The protein below binds the small molecule below.
Small molecule (SMILES): CC(=O)N[C@@H]1[C@@H](O)[C@H](O)[C@@H](CO)O[C@H]1O

Binding-site contacts:
Ligand atom C8 contacts residue GLY57 of chain 1.E at 4.3 Å.
Ligand atom C4 contacts residue ASN58 of chain 1.E at 4.2 Å.
Ligand atom C8 contacts residue LEU56 of chain 1.E at 3.6 Å (hydrophobic).
Ligand atom N2 contacts residue ASN58 of chain 1.E at 3.0 Å (h-bond).
Ligand atom C5 contacts residue ASN58 of chain 1.E at 3.7 Å.
Ligand atom C8 contacts residue SER10 of chain 1.F at 4.2 Å.
Ligand atom C3 contacts residue ASN58 of chain 1.E at 3.8 Å.
Ligand atom C1 contacts residue ASN58 of chain 1.E at 1.4 Å.
Ligand atom O5 contacts residue ASN58 of chain 1.E at 2.3 Å (h-bond).
Ligand atom C7 contacts residue SER10 of chain 1.F at 3.8 Å.
Ligand atom O7 contacts residue GLY9 of chain 1.F at 3.7 Å.
Ligand atom O7 contacts residue ASN58 of chain 1.E at 3.8 Å.
Ligand atom C7 contacts residue ASN58 of chain 1.E at 3.5 Å.
Ligand atom C7 contacts residue GLY9 of chain 1.F at 4.5 Å.
Ligand atom C2 contacts residue ASN58 of chain 1.E at 2.5 Å.
Ligand atom O7 contacts residue SER10 of chain 1.F at 2.8 Å (h-bond).

Sequence of chain 1.E:
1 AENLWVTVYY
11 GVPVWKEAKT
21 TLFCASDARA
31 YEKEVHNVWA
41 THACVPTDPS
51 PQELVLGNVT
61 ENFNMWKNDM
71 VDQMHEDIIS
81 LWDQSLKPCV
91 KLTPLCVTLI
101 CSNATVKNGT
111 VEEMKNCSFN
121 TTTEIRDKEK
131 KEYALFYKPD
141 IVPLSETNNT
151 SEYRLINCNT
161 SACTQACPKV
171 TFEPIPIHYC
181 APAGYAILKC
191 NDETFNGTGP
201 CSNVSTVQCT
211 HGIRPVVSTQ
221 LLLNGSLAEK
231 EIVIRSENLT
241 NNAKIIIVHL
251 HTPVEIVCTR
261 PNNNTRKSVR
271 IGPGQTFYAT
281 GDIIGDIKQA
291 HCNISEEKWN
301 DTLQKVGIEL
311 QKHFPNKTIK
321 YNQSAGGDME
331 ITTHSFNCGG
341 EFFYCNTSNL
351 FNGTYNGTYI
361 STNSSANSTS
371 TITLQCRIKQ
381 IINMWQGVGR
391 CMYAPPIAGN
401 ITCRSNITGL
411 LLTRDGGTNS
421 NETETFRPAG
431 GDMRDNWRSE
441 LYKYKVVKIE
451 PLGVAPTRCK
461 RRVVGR

Sequence of chain 1.F:
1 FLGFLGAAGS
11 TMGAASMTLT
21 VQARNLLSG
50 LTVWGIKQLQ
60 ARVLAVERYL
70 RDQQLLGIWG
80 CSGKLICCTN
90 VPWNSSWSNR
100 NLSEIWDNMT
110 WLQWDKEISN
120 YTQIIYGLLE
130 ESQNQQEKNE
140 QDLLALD